This protein binds this small molecule.
Small molecule (SMILES): Nc1ncnc2c1ncn2[C@@H]1O[C@H](COP(=O)=O)[C@@H](O[P](=O)(O)OC[C@H]2O[C@@H](n3ccc(=O)[nH]c3=O)[C@H](O)[C@@H]2O)[C@H]1O

Binding-site contacts:
Ligand atom O2' contacts residue TRP38 of chain 6.B at 4.2 Å.
Ligand atom N6 contacts residue TRP38 of chain 6.B at 4.0 Å.
Ligand atom C6 contacts residue TRP38 of chain 6.B at 3.6 Å (hydrophobic).
Ligand atom C5 contacts residue TRP38 of chain 6.B at 3.7 Å (hydrophobic).
Ligand atom N1 contacts residue TRP38 of chain 6.B at 3.3 Å.
Ligand atom C4 contacts residue TRP38 of chain 6.B at 3.5 Å (hydrophobic).
Ligand atom C2 contacts residue TRP38 of chain 6.B at 3.1 Å (hydrophobic).
Ligand atom N9 contacts residue TRP38 of chain 6.B at 3.7 Å.
Ligand atom C8 contacts residue TRP38 of chain 6.B at 4.3 Å (hydrophobic).
Ligand atom N7 contacts residue TRP38 of chain 6.B at 4.2 Å.
Ligand atom C1' contacts residue TRP38 of chain 6.B at 4.0 Å (hydrophobic).
Ligand atom N3 contacts residue TRP38 of chain 6.B at 3.2 Å.

Sequence of chain 6.B:
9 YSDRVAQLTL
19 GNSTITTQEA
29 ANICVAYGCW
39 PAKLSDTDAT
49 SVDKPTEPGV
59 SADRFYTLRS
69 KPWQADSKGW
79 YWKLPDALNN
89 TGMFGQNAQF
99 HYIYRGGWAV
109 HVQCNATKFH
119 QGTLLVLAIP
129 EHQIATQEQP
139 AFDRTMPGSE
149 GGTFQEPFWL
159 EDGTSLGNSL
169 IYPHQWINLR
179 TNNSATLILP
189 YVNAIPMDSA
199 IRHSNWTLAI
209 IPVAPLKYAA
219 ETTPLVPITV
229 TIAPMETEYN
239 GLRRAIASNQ